Sequence of chain 1.A:
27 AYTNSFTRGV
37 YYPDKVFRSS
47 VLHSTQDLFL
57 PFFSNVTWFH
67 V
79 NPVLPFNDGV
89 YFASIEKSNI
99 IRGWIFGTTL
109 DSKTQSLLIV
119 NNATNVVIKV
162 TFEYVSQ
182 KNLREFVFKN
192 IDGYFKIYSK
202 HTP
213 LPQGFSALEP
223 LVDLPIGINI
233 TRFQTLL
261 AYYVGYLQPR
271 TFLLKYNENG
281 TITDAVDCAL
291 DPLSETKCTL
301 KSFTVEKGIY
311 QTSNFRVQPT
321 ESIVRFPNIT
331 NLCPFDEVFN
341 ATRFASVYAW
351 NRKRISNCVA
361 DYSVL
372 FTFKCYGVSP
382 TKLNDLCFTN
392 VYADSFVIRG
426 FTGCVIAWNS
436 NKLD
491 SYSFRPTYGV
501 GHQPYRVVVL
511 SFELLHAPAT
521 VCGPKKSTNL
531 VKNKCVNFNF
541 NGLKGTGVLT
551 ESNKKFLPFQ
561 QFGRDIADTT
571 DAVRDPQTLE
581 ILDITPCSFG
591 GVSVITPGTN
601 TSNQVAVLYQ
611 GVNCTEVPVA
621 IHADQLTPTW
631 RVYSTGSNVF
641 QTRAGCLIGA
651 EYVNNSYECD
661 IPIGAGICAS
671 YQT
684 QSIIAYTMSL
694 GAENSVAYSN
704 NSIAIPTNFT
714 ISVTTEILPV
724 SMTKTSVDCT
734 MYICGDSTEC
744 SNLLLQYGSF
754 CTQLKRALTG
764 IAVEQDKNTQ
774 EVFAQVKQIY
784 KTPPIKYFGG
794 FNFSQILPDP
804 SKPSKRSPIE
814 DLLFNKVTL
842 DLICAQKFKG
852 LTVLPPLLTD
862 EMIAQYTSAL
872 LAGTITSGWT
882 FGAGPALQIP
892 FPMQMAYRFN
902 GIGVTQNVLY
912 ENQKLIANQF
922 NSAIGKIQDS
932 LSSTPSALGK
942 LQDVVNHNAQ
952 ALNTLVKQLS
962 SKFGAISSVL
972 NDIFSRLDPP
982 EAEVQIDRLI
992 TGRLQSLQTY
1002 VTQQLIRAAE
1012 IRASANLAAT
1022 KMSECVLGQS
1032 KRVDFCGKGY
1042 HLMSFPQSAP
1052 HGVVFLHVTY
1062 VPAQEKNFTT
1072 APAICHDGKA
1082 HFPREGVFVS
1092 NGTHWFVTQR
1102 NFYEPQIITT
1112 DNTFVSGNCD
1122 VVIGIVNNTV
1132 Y

Binding-site contacts:
Ligand atom C1 contacts residue ASN340 of chain 1.A at 1.4 Å.
Ligand atom C8 contacts residue PHE339 of chain 1.A at 3.6 Å (hydrophobic).
Ligand atom O7 contacts residue ASN340 of chain 1.A at 3.9 Å.
Ligand atom C7 contacts residue VAL364 of chain 1.A at 3.5 Å (hydrophobic).
Ligand atom C8 contacts residue VAL364 of chain 1.A at 3.6 Å (hydrophobic).
Ligand atom C3 contacts residue ASN340 of chain 1.A at 3.8 Å.
Ligand atom N2 contacts residue VAL364 of chain 1.A at 4.2 Å.
Ligand atom O7 contacts residue PHE335 of chain 1.A at 4.4 Å.
Ligand atom O7 contacts residue ASP336 of chain 1.A at 3.2 Å.
Ligand atom O5 contacts residue ASN340 of chain 1.A at 2.4 Å (h-bond).
Ligand atom C5 contacts residue ASN340 of chain 1.A at 3.7 Å.
Ligand atom C8 contacts residue PHE335 of chain 1.A at 3.8 Å (hydrophobic).
Ligand atom C8 contacts residue ASP336 of chain 1.A at 4.1 Å.
Ligand atom O3 contacts residue VAL364 of chain 1.A at 3.7 Å.
Ligand atom C4 contacts residue ASN340 of chain 1.A at 4.2 Å.
Ligand atom O7 contacts residue VAL364 of chain 1.A at 3.5 Å.
Ligand atom C7 contacts residue ASN340 of chain 1.A at 3.6 Å.
Ligand atom N2 contacts residue ASN340 of chain 1.A at 2.9 Å (h-bond).
Ligand atom C2 contacts residue ASN340 of chain 1.A at 2.4 Å.
Ligand atom C7 contacts residue ASP336 of chain 1.A at 3.8 Å.

This small molecule binds to this protein.
Small molecule (SMILES): CC(=O)N[C@@H]1[C@@H](O)[C@H](O)[C@@H](CO)O[C@H]1O